Sequence of chain 1.B:
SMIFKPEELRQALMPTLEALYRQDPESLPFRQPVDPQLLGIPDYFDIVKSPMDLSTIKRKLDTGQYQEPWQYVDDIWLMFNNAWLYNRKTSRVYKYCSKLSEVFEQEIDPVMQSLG

A protein and the small-molecule ligand that binds it are described below.
Small molecule (SMILES): CCc1c(C(=O)N[C@H]2c3cc(Cl)ccc3CC[C@@H]2O)[nH]c(C)c1C(C)=O

Binding-site contacts:
Ligand atom N contacts residue TRP77 of chain 1.B at 3.4 Å.
Ligand atom C4 contacts residue TRP77 of chain 1.B at 3.7 Å (hydrophobic).
Ligand atom C13 contacts residue MET112 of chain 1.B at 4.3 Å (hydrophobic).
Ligand atom O2 contacts residue PHE104 of chain 1.B at 3.8 Å.
Ligand atom C7 contacts residue ASN81 of chain 1.B at 3.9 Å.
Ligand atom N1 contacts residue TRP77 of chain 1.B at 3.4 Å (h-bond).
Ligand atom C8 contacts residue TRP77 of chain 1.B at 3.6 Å (hydrophobic).
Ligand atom O2 contacts residue GLU105 of chain 1.B at 3.0 Å (salt-bridge).
Ligand atom C10 contacts residue VAL73 of chain 1.B at 4.0 Å (hydrophobic).
Ligand atom C10 contacts residue TRP77 of chain 1.B at 4.0 Å (hydrophobic).
Ligand atom C17 contacts residue TRP70 of chain 1.B at 4.3 Å (hydrophobic).
Ligand atom C18 contacts residue TRP70 of chain 1.B at 4.2 Å (hydrophobic).
Ligand atom C14 contacts residue TRP70 of chain 1.B at 3.7 Å (hydrophobic).
Ligand atom O2 contacts residue VAL73 of chain 1.B at 3.8 Å.
Ligand atom O contacts residue ASN81 of chain 1.B at 3.1 Å (h-bond).
Ligand atom N1 contacts residue GLU105 of chain 1.B at 4.4 Å.
Ligand atom C11 contacts residue TRP77 of chain 1.B at 4.0 Å (hydrophobic).
Ligand atom C6 contacts residue TRP77 of chain 1.B at 3.9 Å (hydrophobic).
Ligand atom C19 contacts residue TRP70 of chain 1.B at 3.9 Å (hydrophobic).
Ligand atom C1 contacts residue TRP77 of chain 1.B at 3.6 Å (hydrophobic).
Ligand atom C6 contacts residue ASN81 of chain 1.B at 3.9 Å.
Ligand atom C7 contacts residue TRP77 of chain 1.B at 4.1 Å (hydrophobic).
Ligand atom C11 contacts residue ILE108 of chain 1.B at 4.2 Å (hydrophobic).
Ligand atom C12 contacts residue MET112 of chain 1.B at 4.1 Å (hydrophobic).
Ligand atom C9 contacts residue TRP77 of chain 1.B at 3.2 Å (hydrophobic).
Ligand atom C11 contacts residue GLU105 of chain 1.B at 3.5 Å.
Ligand atom C7 contacts residue TRP84 of chain 1.B at 4.3 Å (hydrophobic).
Ligand atom O2 contacts residue TRP77 of chain 1.B at 3.0 Å (h-bond).
Ligand atom O1 contacts residue TRP77 of chain 1.B at 3.3 Å.
Ligand atom C3 contacts residue TRP77 of chain 1.B at 3.4 Å (hydrophobic).
Ligand atom C11 contacts residue VAL73 of chain 1.B at 4.2 Å (hydrophobic).
Ligand atom C16 contacts residue TRP70 of chain 1.B at 3.9 Å (hydrophobic).
Ligand atom O2 contacts residue ILE108 of chain 1.B at 3.7 Å.
Ligand atom C12 contacts residue VAL73 of chain 1.B at 4.3 Å (hydrophobic).
Ligand atom C2 contacts residue TRP77 of chain 1.B at 3.6 Å (hydrophobic).
Ligand atom C13 contacts residue TRP70 of chain 1.B at 4.2 Å (hydrophobic).
Ligand atom C5 contacts residue TRP77 of chain 1.B at 3.7 Å (hydrophobic).
Ligand atom C15 contacts residue TRP70 of chain 1.B at 3.5 Å (hydrophobic).
Ligand atom O1 contacts residue VAL73 of chain 1.B at 3.8 Å.
Ligand atom C12 contacts residue ILE108 of chain 1.B at 4.0 Å (hydrophobic).